Sequence of chain 1.B:
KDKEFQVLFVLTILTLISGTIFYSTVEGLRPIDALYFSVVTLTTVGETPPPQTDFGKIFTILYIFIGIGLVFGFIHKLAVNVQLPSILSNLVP

The protein below binds the small molecule below.
Small molecule (SMILES): NCC(=O)O

Binding-site contacts:
Ligand atom CA contacts residue PHE11 of chain 4.B at 3.6 Å (hydrophobic).
Ligand atom OXT contacts residue ILE68 of chain 1.B at 4.4 Å.
Ligand atom O contacts residue LEU64 of chain 1.B at 4.3 Å.
Ligand atom C contacts residue LEU64 of chain 1.B at 4.0 Å (hydrophobic).
Ligand atom OXT contacts residue PHE67 of chain 1.B at 3.8 Å.
Ligand atom O contacts residue PHE67 of chain 1.B at 4.2 Å.
Ligand atom N contacts residue PHE11 of chain 4.B at 3.8 Å.
Ligand atom OXT contacts residue LEU64 of chain 1.B at 3.3 Å.
Ligand atom C contacts residue PHE67 of chain 1.B at 4.4 Å (hydrophobic).

Sequence of chain 4.B:
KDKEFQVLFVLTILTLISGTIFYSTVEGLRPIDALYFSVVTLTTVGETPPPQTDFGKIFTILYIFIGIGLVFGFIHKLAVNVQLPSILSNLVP